Sequence of chain 1.B:
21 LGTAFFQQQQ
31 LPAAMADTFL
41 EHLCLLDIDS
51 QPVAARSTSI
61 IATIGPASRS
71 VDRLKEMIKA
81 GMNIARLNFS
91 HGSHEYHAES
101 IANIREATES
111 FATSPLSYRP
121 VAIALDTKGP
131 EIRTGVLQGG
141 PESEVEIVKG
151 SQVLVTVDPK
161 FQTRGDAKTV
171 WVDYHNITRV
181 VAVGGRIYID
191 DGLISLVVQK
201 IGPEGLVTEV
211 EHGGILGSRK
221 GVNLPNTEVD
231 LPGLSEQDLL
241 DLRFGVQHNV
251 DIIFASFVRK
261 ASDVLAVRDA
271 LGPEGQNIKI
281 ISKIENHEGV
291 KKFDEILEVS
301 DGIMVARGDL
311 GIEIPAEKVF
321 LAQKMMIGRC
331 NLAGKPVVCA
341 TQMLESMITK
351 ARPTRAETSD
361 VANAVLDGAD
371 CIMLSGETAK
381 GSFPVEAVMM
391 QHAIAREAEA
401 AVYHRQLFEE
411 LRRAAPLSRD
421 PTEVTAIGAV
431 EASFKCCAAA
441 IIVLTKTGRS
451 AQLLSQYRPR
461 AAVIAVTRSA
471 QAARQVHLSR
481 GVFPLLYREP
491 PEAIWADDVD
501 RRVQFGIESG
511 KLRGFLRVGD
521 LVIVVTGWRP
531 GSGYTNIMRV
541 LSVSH

The small molecule below binds the protein below.
Small molecule (SMILES): O=P(O)(O)OC[C@H]1O[C@](O)(COP(=O)(O)O)[C@@H](O)[C@@H]1O

Binding-site contacts:
Ligand atom O3 contacts residue ARG529 of chain 1.B at 2.9 Å (salt-bridge).
Ligand atom P2 contacts residue THR447 of chain 1.B at 3.7 Å.
Ligand atom O1P contacts residue GLY531 of chain 1.B at 3.0 Å (h-bond).
Ligand atom O2 contacts residue LEU444 of chain 1.B at 3.6 Å.
Ligand atom O1P contacts residue PRO530 of chain 1.B at 3.4 Å.
Ligand atom O1P contacts residue EDO1 of chain 1.KA at 3.2 Å (h-bond).
Ligand atom C1 contacts residue ARG502 of chain 1.B at 3.5 Å.
Ligand atom C3 contacts residue ARG529 of chain 1.B at 3.4 Å.
Ligand atom O6P contacts residue SER450 of chain 1.B at 2.7 Å (h-bond).
Ligand atom C4 contacts residue GLY531 of chain 1.B at 3.3 Å.
Ligand atom O5P contacts residue LYS446 of chain 1.B at 3.5 Å (salt-bridge).
Ligand atom O4 contacts residue THR535 of chain 1.B at 3.4 Å (h-bond).
Ligand atom O5P contacts residue SER532 of chain 1.B at 2.7 Å (h-bond).
Ligand atom O6P contacts residue THR445 of chain 1.B at 2.7 Å (h-bond).
Ligand atom O2P contacts residue EDO1 of chain 1.KA at 3.0 Å (h-bond).
Ligand atom C5 contacts residue GLY531 of chain 1.B at 3.4 Å.
Ligand atom O1P contacts residue LYS446 of chain 1.B at 3.2 Å (salt-bridge).
Ligand atom O4 contacts residue GLY533 of chain 1.B at 3.5 Å (h-bond).
Ligand atom C6 contacts residue LEU444 of chain 1.B at 3.7 Å (hydrophobic).
Ligand atom O5P contacts residue THR447 of chain 1.B at 2.5 Å (h-bond).
Ligand atom O6 contacts residue THR445 of chain 1.B at 3.6 Å.
Ligand atom O2P contacts residue ARG502 of chain 1.B at 2.8 Å (salt-bridge).
Ligand atom O3P contacts residue ARG502 of chain 1.B at 2.4 Å (salt-bridge).
Ligand atom P2 contacts residue SER450 of chain 1.B at 3.7 Å.
Ligand atom O1 contacts residue PRO530 of chain 1.B at 3.7 Å.
Ligand atom O4 contacts residue TYR534 of chain 1.B at 3.0 Å (h-bond).
Ligand atom C6 contacts residue THR535 of chain 1.B at 3.5 Å.
Ligand atom O4P contacts residue SER532 of chain 1.B at 3.4 Å.
Ligand atom O3P contacts residue LYS446 of chain 1.B at 3.5 Å.
Ligand atom P2 contacts residue SER532 of chain 1.B at 3.6 Å.
Ligand atom P1 contacts residue EDO1 of chain 1.KA at 3.5 Å.
Ligand atom O4 contacts residue GLY531 of chain 1.B at 2.6 Å (h-bond).
Ligand atom O4P contacts residue GLY533 of chain 1.B at 2.9 Å (h-bond).
Ligand atom O2P contacts residue TRP495 of chain 1.B at 3.1 Å (h-bond).
Ligand atom P1 contacts residue ARG502 of chain 1.B at 3.1 Å.
Ligand atom C3 contacts residue GLY531 of chain 1.B at 3.5 Å.
Ligand atom O1 contacts residue GLY531 of chain 1.B at 3.8 Å.
Ligand atom P2 contacts residue THR445 of chain 1.B at 3.6 Å.
Ligand atom O6 contacts residue LYS446 of chain 1.B at 3.2 Å (salt-bridge).
Ligand atom O3 contacts residue GLY527 of chain 1.B at 3.1 Å.